Sequence of chain 1.A:
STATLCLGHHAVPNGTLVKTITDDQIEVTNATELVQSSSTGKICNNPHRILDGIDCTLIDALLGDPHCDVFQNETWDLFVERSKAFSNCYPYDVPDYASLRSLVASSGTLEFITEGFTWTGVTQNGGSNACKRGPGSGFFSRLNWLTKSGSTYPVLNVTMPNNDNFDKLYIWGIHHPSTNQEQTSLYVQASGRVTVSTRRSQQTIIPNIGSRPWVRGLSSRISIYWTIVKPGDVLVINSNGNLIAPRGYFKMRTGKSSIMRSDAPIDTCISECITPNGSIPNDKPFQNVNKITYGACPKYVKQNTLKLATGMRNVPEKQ

Sequence of chain 3.A:
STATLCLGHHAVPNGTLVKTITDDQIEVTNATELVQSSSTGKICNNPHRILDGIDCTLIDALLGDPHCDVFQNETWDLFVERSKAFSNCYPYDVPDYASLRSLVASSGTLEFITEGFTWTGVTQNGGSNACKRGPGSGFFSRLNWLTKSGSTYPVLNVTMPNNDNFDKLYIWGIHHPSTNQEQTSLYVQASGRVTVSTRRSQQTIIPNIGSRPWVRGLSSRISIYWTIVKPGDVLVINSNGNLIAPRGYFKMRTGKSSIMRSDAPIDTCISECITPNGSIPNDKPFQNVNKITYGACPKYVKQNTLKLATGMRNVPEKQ

A small-molecule ligand and the protein it binds are described below.
Small molecule (SMILES): CC(=O)N[C@H]1[C@H](O[C@H]2[C@H](O)[C@@H](NC(C)=O)CO[C@@H]2CO)O[C@H](CO)[C@@H](O[C@@H]2O[C@H](CO)[C@@H](O)[C@H](O)[C@@H]2O)[C@@H]1O

Binding-site contacts:
Ligand atom O7 contacts residue ASN165 of chain 1.A at 2.9 Å (h-bond).
Ligand atom O4 contacts residue TRP222 of chain 3.A at 4.1 Å.
Ligand atom C7 contacts residue TRP222 of chain 3.A at 4.1 Å (hydrophobic).
Ligand atom C5 contacts residue TRP222 of chain 3.A at 4.1 Å (hydrophobic).
Ligand atom C2 contacts residue TRP222 of chain 3.A at 4.0 Å (hydrophobic).
Ligand atom O7 contacts residue TRP222 of chain 3.A at 3.0 Å (h-bond).
Ligand atom C6 contacts residue VAL244 of chain 1.A at 4.3 Å (hydrophobic).
Ligand atom O7 contacts residue PRO221 of chain 3.A at 3.5 Å.
Ligand atom O6 contacts residue THR167 of chain 1.A at 3.0 Å.
Ligand atom C4 contacts residue TRP222 of chain 3.A at 3.7 Å (hydrophobic).
Ligand atom C1 contacts residue TRP222 of chain 3.A at 4.2 Å (hydrophobic).
Ligand atom C3 contacts residue ASN165 of chain 1.A at 3.7 Å.
Ligand atom C2 contacts residue ASN165 of chain 1.A at 2.5 Å.
Ligand atom C5 contacts residue TRP222 of chain 3.A at 3.7 Å (hydrophobic).
Ligand atom C2 contacts residue SER219 of chain 3.A at 4.0 Å.
Ligand atom C4 contacts residue TRP222 of chain 3.A at 4.3 Å (hydrophobic).
Ligand atom C7 contacts residue ASN165 of chain 1.A at 3.1 Å.
Ligand atom C6 contacts residue THR167 of chain 1.A at 3.1 Å.
Ligand atom C1 contacts residue TRP222 of chain 3.A at 3.7 Å (hydrophobic).
Ligand atom C8 contacts residue ASN165 of chain 1.A at 4.2 Å.
Ligand atom C1 contacts residue ASN165 of chain 1.A at 1.5 Å.
Ligand atom C1 contacts residue SER219 of chain 3.A at 3.9 Å.
Ligand atom C2 contacts residue TRP222 of chain 3.A at 3.9 Å (hydrophobic).
Ligand atom C8 contacts residue VAL242 of chain 1.A at 4.0 Å (hydrophobic).
Ligand atom O5 contacts residue TRP222 of chain 3.A at 3.4 Å (h-bond).
Ligand atom C8 contacts residue THR167 of chain 1.A at 3.8 Å.
Ligand atom C5 contacts residue ASN165 of chain 1.A at 3.6 Å.
Ligand atom N2 contacts residue ASN165 of chain 1.A at 2.9 Å (h-bond).
Ligand atom C5 contacts residue THR167 of chain 1.A at 4.4 Å.
Ligand atom N2 contacts residue SER219 of chain 3.A at 3.5 Å (h-bond).
Ligand atom C6 contacts residue TRP222 of chain 3.A at 3.5 Å (hydrophobic).
Ligand atom O5 contacts residue ASN165 of chain 1.A at 2.3 Å (h-bond).
Ligand atom O4 contacts residue TRP222 of chain 3.A at 4.2 Å.
Ligand atom C3 contacts residue TRP222 of chain 3.A at 3.9 Å (hydrophobic).
Ligand atom C3 contacts residue SER219 of chain 3.A at 4.2 Å.
Ligand atom C8 contacts residue VAL244 of chain 1.A at 4.2 Å (hydrophobic).
Ligand atom C7 contacts residue SER219 of chain 3.A at 4.4 Å.
Ligand atom C4 contacts residue ASN165 of chain 1.A at 4.2 Å.
Ligand atom O7 contacts residue ARG220 of chain 3.A at 3.9 Å.
Ligand atom O5 contacts residue TRP222 of chain 3.A at 4.4 Å.